The small molecule below binds the protein below.
Small molecule (SMILES): CC[C@H](C)[C@H](N)C(=O)N[C@@H](CO)C(=O)N[C@@H](CCC(=O)O)C(=O)N[C@H](C=O)C(C)C

Binding-site contacts:
Ligand atom CA contacts residue ALA2 of chain 1.E at 4.0 Å (hydrophobic).
Ligand atom O contacts residue ALA2 of chain 1.E at 3.9 Å.
Ligand atom CB contacts residue GLN3 of chain 1.E at 4.4 Å.
Ligand atom OE1 contacts residue ASN25 of chain 1.E at 4.4 Å.
Ligand atom C contacts residue VAL4 of chain 1.E at 4.0 Å (hydrophobic).
Ligand atom C contacts residue VAL4 of chain 1.E at 4.2 Å (hydrophobic).
Ligand atom CA contacts residue VAL4 of chain 1.E at 4.0 Å (hydrophobic).
Ligand atom CB contacts residue VAL4 of chain 1.E at 4.3 Å (hydrophobic).
Ligand atom CB contacts residue VAL4 of chain 1.E at 4.5 Å (hydrophobic).
Ligand atom CA contacts residue ALA2 of chain 1.E at 3.5 Å (hydrophobic).
Ligand atom OE2 contacts residue VAL4 of chain 1.E at 3.6 Å.
Ligand atom CG2 contacts residue ALA2 of chain 1.E at 4.0 Å (hydrophobic).
Ligand atom CG1 contacts residue GLN3 of chain 1.E at 4.1 Å.
Ligand atom N contacts residue VAL4 of chain 1.E at 3.0 Å (h-bond).
Ligand atom CA contacts residue GLN3 of chain 1.E at 4.2 Å.
Ligand atom CB contacts residue ALA2 of chain 1.E at 3.4 Å (hydrophobic).
Ligand atom O contacts residue SER6 of chain 1.E at 4.1 Å.
Ligand atom N contacts residue ALA2 of chain 1.E at 3.0 Å (h-bond).
Ligand atom C contacts residue GLN3 of chain 1.E at 3.9 Å.
Ligand atom C contacts residue ALA2 of chain 1.E at 3.7 Å (hydrophobic).
Ligand atom O contacts residue VAL4 of chain 1.E at 3.8 Å.
Ligand atom CB contacts residue ALA2 of chain 1.E at 4.3 Å (hydrophobic).
Ligand atom CG2 contacts residue SER5 of chain 1.E at 3.7 Å.
Ligand atom CA contacts residue VAL4 of chain 1.E at 3.5 Å (hydrophobic).
Ligand atom C contacts residue ALA2 of chain 1.E at 4.3 Å (hydrophobic).
Ligand atom O contacts residue VAL4 of chain 1.E at 2.9 Å (h-bond).
Ligand atom CB contacts residue GLN3 of chain 1.E at 3.4 Å.
Ligand atom OG contacts residue GLN3 of chain 1.E at 3.3 Å (h-bond).
Ligand atom O contacts residue GLN3 of chain 1.E at 3.1 Å (h-bond).
Ligand atom CG2 contacts residue GLN3 of chain 1.E at 3.4 Å.
Ligand atom C contacts residue VAL4 of chain 1.E at 3.6 Å (hydrophobic).
Ligand atom CG2 contacts residue VAL4 of chain 1.E at 3.8 Å (hydrophobic).
Ligand atom CD contacts residue VAL4 of chain 1.E at 3.8 Å (hydrophobic).
Ligand atom OE1 contacts residue VAL4 of chain 1.E at 3.5 Å.
Ligand atom O contacts residue SER5 of chain 1.E at 3.8 Å.

Sequence of chain 1.E:
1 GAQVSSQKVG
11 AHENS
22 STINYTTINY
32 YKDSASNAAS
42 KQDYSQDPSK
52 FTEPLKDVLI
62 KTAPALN